Binding-site contacts:
Ligand atom O6 contacts residue PHE118 of chain 40.A at 3.9 Å.
Ligand atom C6 contacts residue PHE118 of chain 40.A at 4.4 Å (hydrophobic).
Ligand atom C5 contacts residue THR116 of chain 40.A at 3.5 Å.
Ligand atom C2 contacts residue ASN259 of chain 40.B at 2.4 Å.
Ligand atom O5 contacts residue THR116 of chain 40.A at 2.6 Å (h-bond).
Ligand atom C1 contacts residue ASN259 of chain 40.B at 1.4 Å.
Ligand atom C7 contacts residue ASN259 of chain 40.B at 3.1 Å.
Ligand atom C6 contacts residue THR116 of chain 40.A at 3.5 Å.
Ligand atom N2 contacts residue ASN259 of chain 40.B at 2.9 Å (h-bond).
Ligand atom O7 contacts residue ASN259 of chain 40.B at 3.0 Å (h-bond).
Ligand atom C3 contacts residue ASN259 of chain 40.B at 3.8 Å.
Ligand atom C8 contacts residue ASN259 of chain 40.B at 4.1 Å.
Ligand atom C4 contacts residue ASN259 of chain 40.B at 4.2 Å.
Ligand atom C5 contacts residue ASN259 of chain 40.B at 3.7 Å.
Ligand atom C1 contacts residue THR116 of chain 40.A at 3.3 Å.
Ligand atom O5 contacts residue ASN259 of chain 40.B at 2.4 Å (h-bond).
Ligand atom C6 contacts residue LYS115 of chain 40.A at 3.9 Å.
Ligand atom O6 contacts residue LYS115 of chain 40.A at 4.4 Å.

A small-molecule ligand and the protein it binds are described below.
Small molecule (SMILES): CC(=O)N[C@@H]1[C@@H](O)[C@H](O)[C@@H](CO)O[C@H]1O

Sequence of chain 40.A:
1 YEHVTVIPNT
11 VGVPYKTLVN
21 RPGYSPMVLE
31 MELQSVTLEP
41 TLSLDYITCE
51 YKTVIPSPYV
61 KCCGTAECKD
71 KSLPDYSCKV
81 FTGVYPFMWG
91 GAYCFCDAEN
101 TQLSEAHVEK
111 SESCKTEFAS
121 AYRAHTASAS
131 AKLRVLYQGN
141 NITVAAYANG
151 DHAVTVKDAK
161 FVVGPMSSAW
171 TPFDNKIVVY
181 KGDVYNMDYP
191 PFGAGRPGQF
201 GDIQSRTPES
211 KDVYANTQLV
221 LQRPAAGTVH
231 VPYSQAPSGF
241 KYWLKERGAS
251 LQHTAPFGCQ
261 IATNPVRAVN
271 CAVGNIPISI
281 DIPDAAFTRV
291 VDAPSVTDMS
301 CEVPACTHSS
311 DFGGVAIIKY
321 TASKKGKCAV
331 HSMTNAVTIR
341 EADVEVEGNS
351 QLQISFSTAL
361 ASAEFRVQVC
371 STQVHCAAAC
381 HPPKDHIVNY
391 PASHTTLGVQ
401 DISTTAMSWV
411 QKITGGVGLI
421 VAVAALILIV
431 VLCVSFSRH

Sequence of chain 40.B:
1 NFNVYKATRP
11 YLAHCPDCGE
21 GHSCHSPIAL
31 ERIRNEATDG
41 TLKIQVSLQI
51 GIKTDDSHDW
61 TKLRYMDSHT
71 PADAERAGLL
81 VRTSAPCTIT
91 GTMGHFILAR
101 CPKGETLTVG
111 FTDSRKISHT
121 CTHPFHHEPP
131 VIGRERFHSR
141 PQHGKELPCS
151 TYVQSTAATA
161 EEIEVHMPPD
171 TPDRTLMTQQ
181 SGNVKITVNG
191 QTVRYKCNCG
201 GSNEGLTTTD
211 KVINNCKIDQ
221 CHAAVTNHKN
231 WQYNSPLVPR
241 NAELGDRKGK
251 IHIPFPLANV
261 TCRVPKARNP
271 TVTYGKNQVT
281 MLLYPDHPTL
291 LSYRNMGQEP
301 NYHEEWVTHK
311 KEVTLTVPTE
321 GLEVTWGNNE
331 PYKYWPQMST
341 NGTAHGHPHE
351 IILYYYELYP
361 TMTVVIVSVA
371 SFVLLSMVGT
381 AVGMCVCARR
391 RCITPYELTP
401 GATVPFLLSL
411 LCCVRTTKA